A protein and the small-molecule ligand that binds it are described below.
Small molecule (SMILES): c1ccc(Oc2ncccc2-c2nc3ccncc3s2)cc1

Sequence of chain 5.A:
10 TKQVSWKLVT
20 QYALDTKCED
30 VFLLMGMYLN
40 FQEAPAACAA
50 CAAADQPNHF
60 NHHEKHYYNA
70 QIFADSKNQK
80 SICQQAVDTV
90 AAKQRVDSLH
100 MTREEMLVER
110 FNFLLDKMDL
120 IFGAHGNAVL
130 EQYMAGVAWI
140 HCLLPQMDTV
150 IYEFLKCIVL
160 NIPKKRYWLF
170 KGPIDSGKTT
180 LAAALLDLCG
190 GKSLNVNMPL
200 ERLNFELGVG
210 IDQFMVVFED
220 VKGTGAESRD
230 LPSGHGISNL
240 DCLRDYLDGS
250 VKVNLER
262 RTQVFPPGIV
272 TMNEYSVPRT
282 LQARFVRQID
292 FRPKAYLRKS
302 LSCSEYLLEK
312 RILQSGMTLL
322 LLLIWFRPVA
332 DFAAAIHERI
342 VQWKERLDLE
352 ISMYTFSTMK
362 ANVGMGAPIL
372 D

Binding-site contacts:
Ligand atom N1 contacts residue SO41 of chain 5.D at 3.2 Å (h-bond).
Ligand atom C12 contacts residue TRP138 of chain 5.A at 3.7 Å (hydrophobic).
Ligand atom N2 contacts residue LYS295 of chain 5.A at 2.9 Å (salt-bridge).
Ligand atom C3 contacts residue ARG299 of chain 5.A at 3.8 Å.
Ligand atom N1 contacts residue GLY176 of chain 5.A at 3.6 Å (h-bond).
Ligand atom C4 contacts residue ASP174 of chain 5.A at 3.9 Å.
Ligand atom C contacts residue ARG299 of chain 5.A at 3.8 Å.
Ligand atom C12 contacts residue SER175 of chain 5.A at 3.7 Å.
Ligand atom C14 contacts residue LEU142 of chain 5.A at 3.8 Å (hydrophobic).
Ligand atom C12 contacts residue ASP174 of chain 5.A at 3.8 Å.
Ligand atom N1 contacts residue TRP138 of chain 5.A at 3.5 Å.
Ligand atom C7 contacts residue LEU302 of chain 5.A at 3.7 Å (hydrophobic).
Ligand atom C4 contacts residue ARG299 of chain 5.A at 3.7 Å.
Ligand atom S contacts residue ASP174 of chain 5.A at 3.6 Å (salt-bridge).
Ligand atom C15 contacts residue ASP174 of chain 5.A at 3.7 Å.
Ligand atom C12 contacts residue GLY176 of chain 5.A at 3.6 Å.
Ligand atom C9 contacts residue THR179 of chain 5.A at 3.6 Å.
Ligand atom C4 contacts residue LYS163 of chain 1.A at 3.6 Å.
Ligand atom C10 contacts residue LEU309 of chain 5.A at 3.4 Å (hydrophobic).
Ligand atom C13 contacts residue LEU142 of chain 5.A at 3.5 Å (hydrophobic).
Ligand atom O contacts residue ARG299 of chain 5.A at 3.9 Å.
Ligand atom N contacts residue LEU309 of chain 5.A at 3.5 Å.
Ligand atom C8 contacts residue SO41 of chain 5.D at 3.1 Å.
Ligand atom C2 contacts residue ARG299 of chain 5.A at 3.7 Å.
Ligand atom N2 contacts residue LEU298 of chain 5.A at 3.7 Å.
Ligand atom C5 contacts residue ARG299 of chain 5.A at 3.4 Å.
Ligand atom C8 contacts residue THR179 of chain 5.A at 3.8 Å.
Ligand atom C16 contacts residue ASP174 of chain 5.A at 3.4 Å.
Ligand atom C13 contacts residue GLY176 of chain 5.A at 3.3 Å.
Ligand atom C14 contacts residue SER175 of chain 5.A at 3.5 Å.
Ligand atom C15 contacts residue LYS295 of chain 5.A at 3.3 Å.
Ligand atom C7 contacts residue SO41 of chain 5.D at 3.5 Å.
Ligand atom N2 contacts residue PRO294 of chain 5.A at 3.4 Å.
Ligand atom S contacts residue ARG299 of chain 5.A at 3.5 Å.
Ligand atom N contacts residue LYS163 of chain 1.A at 3.9 Å.
Ligand atom C14 contacts residue LYS295 of chain 5.A at 3.8 Å.
Ligand atom C14 contacts residue LEU298 of chain 5.A at 3.6 Å (hydrophobic).
Ligand atom C11 contacts residue SO41 of chain 5.D at 3.5 Å.
Ligand atom C13 contacts residue SER175 of chain 5.A at 3.1 Å.
Ligand atom C13 contacts residue TRP138 of chain 5.A at 3.9 Å (hydrophobic).

Sequence of chain 1.A:
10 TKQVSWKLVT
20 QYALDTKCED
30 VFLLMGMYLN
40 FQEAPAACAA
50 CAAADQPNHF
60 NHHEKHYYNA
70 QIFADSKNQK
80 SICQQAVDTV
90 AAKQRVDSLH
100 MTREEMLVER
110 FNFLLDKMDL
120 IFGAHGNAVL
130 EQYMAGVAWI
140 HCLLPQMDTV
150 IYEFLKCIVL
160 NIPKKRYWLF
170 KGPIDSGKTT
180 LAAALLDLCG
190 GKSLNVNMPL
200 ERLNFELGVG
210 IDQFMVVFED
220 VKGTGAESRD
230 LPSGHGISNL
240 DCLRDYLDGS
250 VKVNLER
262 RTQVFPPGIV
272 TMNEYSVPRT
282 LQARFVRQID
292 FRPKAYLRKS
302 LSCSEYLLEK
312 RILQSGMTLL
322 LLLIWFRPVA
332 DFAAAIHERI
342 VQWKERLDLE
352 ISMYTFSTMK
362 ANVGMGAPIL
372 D